Sequence of chain 1.C:
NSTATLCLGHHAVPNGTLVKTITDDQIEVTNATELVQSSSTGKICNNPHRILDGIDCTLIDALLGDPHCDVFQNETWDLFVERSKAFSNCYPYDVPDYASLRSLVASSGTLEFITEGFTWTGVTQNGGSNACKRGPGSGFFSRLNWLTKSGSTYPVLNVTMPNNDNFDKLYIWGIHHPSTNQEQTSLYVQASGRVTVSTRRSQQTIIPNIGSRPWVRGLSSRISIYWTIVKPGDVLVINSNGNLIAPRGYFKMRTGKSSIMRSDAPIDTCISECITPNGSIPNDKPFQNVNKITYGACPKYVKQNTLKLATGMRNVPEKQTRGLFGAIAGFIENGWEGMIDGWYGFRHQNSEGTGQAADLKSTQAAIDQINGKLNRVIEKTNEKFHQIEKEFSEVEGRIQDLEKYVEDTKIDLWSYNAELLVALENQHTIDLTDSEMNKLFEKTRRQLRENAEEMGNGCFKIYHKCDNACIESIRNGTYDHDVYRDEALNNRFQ

Binding-site contacts:
Ligand atom C2 contacts residue ASN38 of chain 1.C at 2.5 Å.
Ligand atom C5 contacts residue ASN38 of chain 1.C at 3.6 Å.
Ligand atom C7 contacts residue ASN38 of chain 1.C at 3.5 Å.
Ligand atom C8 contacts residue ASN38 of chain 1.C at 4.5 Å.
Ligand atom O5 contacts residue THR318 of chain 1.C at 3.7 Å.
Ligand atom C5 contacts residue THR318 of chain 1.C at 4.5 Å.
Ligand atom O5 contacts residue ASN38 of chain 1.C at 2.4 Å (h-bond).
Ligand atom C4 contacts residue ASN38 of chain 1.C at 4.2 Å.
Ligand atom C3 contacts residue ASN38 of chain 1.C at 3.8 Å.
Ligand atom C1 contacts residue THR318 of chain 1.C at 4.0 Å.
Ligand atom O7 contacts residue ASN38 of chain 1.C at 3.9 Å.
Ligand atom N2 contacts residue ASN38 of chain 1.C at 2.9 Å (h-bond).
Ligand atom C1 contacts residue ASN38 of chain 1.C at 1.4 Å.

This small molecule binds to this protein.
Small molecule (SMILES): CC(=O)N[C@H]1[C@H](O[C@H]2[C@H](O)[C@@H](NC(C)=O)CO[C@@H]2CO)O[C@H](CO)[C@@H](O)[C@@H]1O